The protein below binds the small molecule below.
Small molecule (SMILES): OC[C@H]1O[C@H](C/C=C\c2ccc(-c3ccccc3)cc2)[C@@H](O)[C@@H](O)[C@@H]1O

Sequence of chain 1.A:
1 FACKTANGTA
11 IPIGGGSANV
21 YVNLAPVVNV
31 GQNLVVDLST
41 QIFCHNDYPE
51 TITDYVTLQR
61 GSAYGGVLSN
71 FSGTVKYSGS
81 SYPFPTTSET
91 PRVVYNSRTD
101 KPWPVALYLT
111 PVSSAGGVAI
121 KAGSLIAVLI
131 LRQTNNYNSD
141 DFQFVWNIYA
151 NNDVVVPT

Binding-site contacts:
Ligand atom C6 contacts residue ASP47 of chain 1.A at 3.5 Å.
Ligand atom O3 contacts residue PHE142 of chain 1.A at 3.8 Å.
Ligand atom C5 contacts residue ASP54 of chain 1.A at 3.9 Å.
Ligand atom C20 contacts residue THR51 of chain 1.A at 3.3 Å.
Ligand atom O3 contacts residue ASN135 of chain 1.A at 3.6 Å.
Ligand atom O5 contacts residue PHE1 of chain 1.A at 2.9 Å (h-bond).
Ligand atom C14 contacts residue TYR137 of chain 1.A at 3.6 Å (hydrophobic).
Ligand atom C3 contacts residue ASP140 of chain 1.A at 3.4 Å.
Ligand atom O6 contacts residue ASN46 of chain 1.A at 3.1 Å (h-bond).
Ligand atom O4 contacts residue ASP54 of chain 1.A at 2.5 Å (salt-bridge).
Ligand atom O4 contacts residue ILE52 of chain 1.A at 3.4 Å.
Ligand atom O3 contacts residue ASP140 of chain 1.A at 2.9 Å (salt-bridge).
Ligand atom O6 contacts residue ASP54 of chain 1.A at 2.6 Å (salt-bridge).
Ligand atom C2 contacts residue PHE1 of chain 1.A at 3.5 Å (hydrophobic).
Ligand atom C4 contacts residue ASP54 of chain 1.A at 3.3 Å.
Ligand atom C12 contacts residue TYR48 of chain 1.A at 3.2 Å (hydrophobic).
Ligand atom O5 contacts residue TYR48 of chain 1.A at 4.0 Å.
Ligand atom C3 contacts residue ASN135 of chain 1.A at 3.9 Å.
Ligand atom C4 contacts residue GLN133 of chain 1.A at 3.8 Å.
Ligand atom O6 contacts residue ASP47 of chain 1.A at 2.8 Å (salt-bridge).
Ligand atom O3 contacts residue GLN133 of chain 1.A at 3.2 Å (h-bond).
Ligand atom C6 contacts residue PHE1 of chain 1.A at 3.6 Å (hydrophobic).
Ligand atom C15 contacts residue TYR137 of chain 1.A at 3.6 Å (hydrophobic).
Ligand atom O4 contacts residue GLN133 of chain 1.A at 3.6 Å (h-bond).
Ligand atom O6 contacts residue PHE1 of chain 1.A at 2.6 Å (h-bond).
Ligand atom C1 contacts residue PHE1 of chain 1.A at 3.5 Å (hydrophobic).
Ligand atom C6 contacts residue ASP54 of chain 1.A at 3.0 Å.
Ligand atom O2 contacts residue ILE13 of chain 1.A at 3.7 Å.
Ligand atom C6 contacts residue TYR48 of chain 1.A at 3.9 Å (hydrophobic).
Ligand atom C2 contacts residue ASP140 of chain 1.A at 3.9 Å.
Ligand atom C4 contacts residue PHE1 of chain 1.A at 3.5 Å (hydrophobic).
Ligand atom O5 contacts residue ASP47 of chain 1.A at 3.7 Å.
Ligand atom C6 contacts residue ASN46 of chain 1.A at 3.0 Å.
Ligand atom C11 contacts residue TYR48 of chain 1.A at 3.2 Å (hydrophobic).
Ligand atom C21 contacts residue THR51 of chain 1.A at 3.6 Å.
Ligand atom O4 contacts residue ASN135 of chain 1.A at 2.9 Å (h-bond).
Ligand atom C4 contacts residue ASN135 of chain 1.A at 4.0 Å.
Ligand atom C5 contacts residue PHE1 of chain 1.A at 3.5 Å (hydrophobic).
Ligand atom C17 contacts residue TYR48 of chain 1.A at 3.6 Å (hydrophobic).
Ligand atom O2 contacts residue PHE1 of chain 1.A at 2.5 Å (h-bond).